Sequence of chain 1.C:
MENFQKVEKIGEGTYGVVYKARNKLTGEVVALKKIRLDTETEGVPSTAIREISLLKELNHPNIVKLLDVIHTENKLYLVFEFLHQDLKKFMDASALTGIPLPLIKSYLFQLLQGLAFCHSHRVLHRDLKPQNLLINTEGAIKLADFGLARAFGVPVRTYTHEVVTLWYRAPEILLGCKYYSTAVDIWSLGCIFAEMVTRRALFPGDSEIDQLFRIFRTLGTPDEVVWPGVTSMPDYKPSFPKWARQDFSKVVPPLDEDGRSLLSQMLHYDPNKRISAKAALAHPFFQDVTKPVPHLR

Binding-site contacts:
Ligand atom N1 contacts residue LEU134 of chain 1.C at 3.6 Å.
Ligand atom N1 contacts residue LEU83 of chain 1.C at 3.4 Å (h-bond).
Ligand atom C6B contacts residue GLN85 of chain 1.C at 3.9 Å.
Ligand atom C6B contacts residue LEU83 of chain 1.C at 3.4 Å (hydrophobic).
Ligand atom C6A contacts residue PHE80 of chain 1.C at 3.7 Å (hydrophobic).
Ligand atom S4A contacts residue GLU12 of chain 1.C at 3.5 Å (salt-bridge).
Ligand atom O9B contacts residue ILE10 of chain 1.C at 3.2 Å (h-bond).
Ligand atom C4B contacts residue ILE10 of chain 1.C at 3.7 Å (hydrophobic).
Ligand atom C6B contacts residue HIS84 of chain 1.C at 3.4 Å.
Ligand atom C2B contacts residue LEU134 of chain 1.C at 3.8 Å (hydrophobic).
Ligand atom O9B contacts residue GLY11 of chain 1.C at 3.1 Å.
Ligand atom C5A contacts residue LEU134 of chain 1.C at 4.0 Å (hydrophobic).
Ligand atom C2 contacts residue LEU83 of chain 1.C at 3.8 Å (hydrophobic).
Ligand atom N7B contacts residue ILE10 of chain 1.C at 3.9 Å.
Ligand atom C5 contacts residue ALA31 of chain 1.C at 3.7 Å (hydrophobic).
Ligand atom N7B contacts residue ASP86 of chain 1.C at 3.6 Å (salt-bridge).
Ligand atom C5B contacts residue HIS84 of chain 1.C at 3.6 Å.
Ligand atom N1 contacts residue ALA31 of chain 1.C at 3.8 Å.
Ligand atom N3 contacts residue LEU134 of chain 1.C at 3.5 Å.
Ligand atom C6 contacts residue LEU134 of chain 1.C at 3.5 Å (hydrophobic).
Ligand atom N7A contacts residue GLY13 of chain 1.C at 4.0 Å.
Ligand atom C6 contacts residue ALA31 of chain 1.C at 3.6 Å (hydrophobic).
Ligand atom C5B contacts residue GLN85 of chain 1.C at 3.9 Å.
Ligand atom C2 contacts residue LEU134 of chain 1.C at 3.5 Å (hydrophobic).
Ligand atom C6 contacts residue GLU81 of chain 1.C at 3.2 Å.
Ligand atom N7A contacts residue ASP145 of chain 1.C at 3.0 Å (salt-bridge).
Ligand atom C1B contacts residue ILE10 of chain 1.C at 3.9 Å (hydrophobic).
Ligand atom O9B contacts residue GLU12 of chain 1.C at 3.8 Å.
Ligand atom O8B contacts residue GLN131 of chain 1.C at 3.9 Å.
Ligand atom N2A contacts residue LYS33 of chain 1.C at 3.5 Å (salt-bridge).
Ligand atom C1B contacts residue LEU83 of chain 1.C at 3.6 Å (hydrophobic).
Ligand atom O8B contacts residue ASP86 of chain 1.C at 2.9 Å (salt-bridge).
Ligand atom C4 contacts residue LEU134 of chain 1.C at 3.5 Å (hydrophobic).
Ligand atom C3A contacts residue GLU12 of chain 1.C at 3.2 Å.
Ligand atom N7 contacts residue ILE10 of chain 1.C at 4.0 Å.
Ligand atom C5 contacts residue LEU134 of chain 1.C at 3.5 Å (hydrophobic).
Ligand atom N1 contacts residue GLU81 of chain 1.C at 3.8 Å.
Ligand atom N7 contacts residue LEU83 of chain 1.C at 2.9 Å (h-bond).
Ligand atom N7A contacts residue GLU12 of chain 1.C at 2.7 Å (salt-bridge).
Ligand atom C6B contacts residue ILE10 of chain 1.C at 3.9 Å (hydrophobic).

The protein below binds the small molecule below.
Small molecule (SMILES): Cc1nc(N)sc1-c1ccnc(Nc2cccc([N+](=O)[O-])c2)n1